A protein and the small-molecule ligand that binds it are described below.
Small molecule (SMILES): CC(=O)N[C@H]1[C@H](O[C@H]2[C@H](O)[C@@H](NC(C)=O)CO[C@@H]2CO)O[C@H](CO)[C@@H](O)[C@@H]1O

Binding-site contacts:
Ligand atom C5 contacts residue LYS221 of chain 1.E at 3.8 Å.
Ligand atom C3 contacts residue ASN245 of chain 1.E at 3.8 Å.
Ligand atom C1 contacts residue ASN245 of chain 1.E at 1.4 Å.
Ligand atom O7 contacts residue LEU243 of chain 1.E at 3.8 Å.
Ligand atom C5 contacts residue ASN245 of chain 1.E at 3.7 Å.
Ligand atom O7 contacts residue ARG244 of chain 1.E at 3.3 Å.
Ligand atom N2 contacts residue ARG222 of chain 1.E at 4.3 Å.
Ligand atom O5 contacts residue ASN245 of chain 1.E at 2.4 Å (h-bond).
Ligand atom C7 contacts residue ASN245 of chain 1.E at 3.3 Å.
Ligand atom C8 contacts residue ARG244 of chain 1.E at 4.0 Å.
Ligand atom C4 contacts residue ASN245 of chain 1.E at 4.3 Å.
Ligand atom O5 contacts residue LYS221 of chain 1.E at 4.2 Å.
Ligand atom C7 contacts residue ARG222 of chain 1.E at 4.2 Å.
Ligand atom C6 contacts residue LYS221 of chain 1.E at 4.0 Å.
Ligand atom O5 contacts residue TRP220 of chain 1.E at 4.1 Å.
Ligand atom N2 contacts residue ASN245 of chain 1.E at 2.9 Å (h-bond).
Ligand atom C2 contacts residue ASN245 of chain 1.E at 2.5 Å.
Ligand atom O7 contacts residue ASN245 of chain 1.E at 3.4 Å (h-bond).
Ligand atom C8 contacts residue ASN245 of chain 1.E at 3.5 Å.
Ligand atom C1 contacts residue SER224 of chain 1.E at 4.0 Å.
Ligand atom C7 contacts residue ARG244 of chain 1.E at 4.0 Å.
Ligand atom C8 contacts residue ARG222 of chain 1.E at 3.1 Å.

Sequence of chain 1.E:
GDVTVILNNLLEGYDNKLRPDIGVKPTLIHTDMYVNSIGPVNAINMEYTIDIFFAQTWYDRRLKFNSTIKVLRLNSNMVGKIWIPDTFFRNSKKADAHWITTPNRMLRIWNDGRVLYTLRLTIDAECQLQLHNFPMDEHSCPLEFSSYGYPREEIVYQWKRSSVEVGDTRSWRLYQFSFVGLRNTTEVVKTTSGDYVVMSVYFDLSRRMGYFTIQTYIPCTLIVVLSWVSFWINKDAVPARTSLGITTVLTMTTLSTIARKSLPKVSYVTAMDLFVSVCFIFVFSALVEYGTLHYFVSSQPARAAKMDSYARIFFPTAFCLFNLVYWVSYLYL